The protein below binds the small molecule below.
Small molecule (SMILES): C[C@@H]1NC(=O)[C@H](C[C@@](C)(O)CO)NC(=O)[C@@H]2CC3=C(N=C4C=CC=CC43)SC[C@H](NC(=O)[C@@H]([C@H](C)O)NC1=O)C(=O)N1C[C@H](O)C[C@H]1C(=O)N[C@@H](C)C(=O)N2

Sequence of chain 1.A:
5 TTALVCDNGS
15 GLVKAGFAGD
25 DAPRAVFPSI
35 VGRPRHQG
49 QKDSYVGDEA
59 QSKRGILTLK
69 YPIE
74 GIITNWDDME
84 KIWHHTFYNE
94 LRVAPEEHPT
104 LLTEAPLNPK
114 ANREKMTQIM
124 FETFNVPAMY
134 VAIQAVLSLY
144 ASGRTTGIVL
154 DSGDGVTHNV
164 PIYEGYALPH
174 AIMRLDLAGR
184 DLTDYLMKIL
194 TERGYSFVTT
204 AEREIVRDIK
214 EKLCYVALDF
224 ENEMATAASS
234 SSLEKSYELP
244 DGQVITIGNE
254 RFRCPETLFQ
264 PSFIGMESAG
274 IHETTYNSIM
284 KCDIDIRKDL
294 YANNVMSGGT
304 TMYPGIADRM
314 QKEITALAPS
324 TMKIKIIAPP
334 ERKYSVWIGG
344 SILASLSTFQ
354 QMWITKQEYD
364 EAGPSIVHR

Sequence of chain 1.B:
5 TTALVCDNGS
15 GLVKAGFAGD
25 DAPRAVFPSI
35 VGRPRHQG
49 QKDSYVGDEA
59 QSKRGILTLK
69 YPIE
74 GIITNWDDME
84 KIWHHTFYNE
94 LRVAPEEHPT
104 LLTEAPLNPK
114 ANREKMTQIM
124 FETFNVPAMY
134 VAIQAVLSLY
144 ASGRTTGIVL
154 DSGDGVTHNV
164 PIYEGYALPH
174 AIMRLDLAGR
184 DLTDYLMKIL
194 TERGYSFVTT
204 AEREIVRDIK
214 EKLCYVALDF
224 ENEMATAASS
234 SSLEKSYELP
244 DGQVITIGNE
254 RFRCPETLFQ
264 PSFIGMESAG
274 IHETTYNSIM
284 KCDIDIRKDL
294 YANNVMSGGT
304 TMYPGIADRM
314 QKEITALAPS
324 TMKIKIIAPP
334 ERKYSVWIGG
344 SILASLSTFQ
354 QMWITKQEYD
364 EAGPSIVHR

Binding-site contacts:
Ligand atom CA contacts residue THR77 of chain 1.A at 4.1 Å.
Ligand atom CE2 contacts residue ASP179 of chain 1.A at 4.3 Å.
Ligand atom CH2 contacts residue PRO112 of chain 1.A at 4.3 Å (hydrophobic).
Ligand atom CZ2 contacts residue ARG177 of chain 1.A at 3.8 Å.
Ligand atom CH2 contacts residue LEU110 of chain 1.A at 4.3 Å (hydrophobic).
Ligand atom C contacts residue GLU72 of chain 1.A at 4.2 Å.
Ligand atom CB contacts residue THR77 of chain 1.A at 4.0 Å.
Ligand atom C contacts residue ILE75 of chain 1.A at 4.5 Å (hydrophobic).
Ligand atom CZ2 contacts residue ASP179 of chain 1.A at 4.1 Å.
Ligand atom CZ3 contacts residue LEU110 of chain 1.A at 4.3 Å (hydrophobic).
Ligand atom CZ3 contacts residue ILE75 of chain 1.A at 4.0 Å (hydrophobic).
Ligand atom N contacts residue ILE75 of chain 1.A at 4.3 Å.
Ligand atom NE1 contacts residue ASP179 of chain 1.A at 4.0 Å.
Ligand atom CZ3 contacts residue PRO112 of chain 1.A at 3.6 Å (hydrophobic).
Ligand atom CE2 contacts residue ILE75 of chain 1.A at 3.6 Å (hydrophobic).
Ligand atom CB contacts residue ILE75 of chain 1.A at 3.8 Å (hydrophobic).
Ligand atom CB contacts residue GLU72 of chain 1.A at 3.6 Å.
Ligand atom CG2 contacts residue ILE287 of chain 1.B at 3.9 Å (hydrophobic).
Ligand atom CD contacts residue GLU72 of chain 1.A at 3.8 Å.
Ligand atom OG1 contacts residue ARG290 of chain 1.B at 3.4 Å (salt-bridge).
Ligand atom CE3 contacts residue ILE75 of chain 1.A at 3.8 Å (hydrophobic).
Ligand atom CD contacts residue HIC73 of chain 1.A at 4.4 Å.
Ligand atom CH2 contacts residue ILE75 of chain 1.A at 4.0 Å (hydrophobic).
Ligand atom CG contacts residue GLU72 of chain 1.A at 3.5 Å.
Ligand atom CD2 contacts residue ILE75 of chain 1.A at 3.6 Å (hydrophobic).
Ligand atom CE3 contacts residue PRO112 of chain 1.A at 3.9 Å (hydrophobic).
Ligand atom N contacts residue GLU72 of chain 1.A at 3.0 Å (salt-bridge).
Ligand atom CD1 contacts residue ILE75 of chain 1.A at 4.5 Å (hydrophobic).
Ligand atom CA contacts residue GLU72 of chain 1.A at 3.8 Å.
Ligand atom CB contacts residue GLU72 of chain 1.A at 3.5 Å.
Ligand atom NE1 contacts residue ILE75 of chain 1.A at 4.2 Å.
Ligand atom CH2 contacts residue ARG177 of chain 1.A at 3.9 Å.
Ligand atom CA contacts residue GLU72 of chain 1.A at 4.3 Å.
Ligand atom CG contacts residue ILE75 of chain 1.A at 4.2 Å (hydrophobic).
Ligand atom CZ2 contacts residue ILE75 of chain 1.A at 3.8 Å (hydrophobic).